A protein and the small-molecule ligand that binds it are described below.
Small molecule (SMILES): CC(=O)N[C@H]1[C@H](O[C@H]2[C@H](O)[C@@H](NC(C)=O)CO[C@@H]2CO)O[C@H](CO)[C@@H](O[C@@H]2O[C@H](CO)[C@@H](O)[C@H](O)[C@@H]2O)[C@@H]1O

Sequence of chain 1.A:
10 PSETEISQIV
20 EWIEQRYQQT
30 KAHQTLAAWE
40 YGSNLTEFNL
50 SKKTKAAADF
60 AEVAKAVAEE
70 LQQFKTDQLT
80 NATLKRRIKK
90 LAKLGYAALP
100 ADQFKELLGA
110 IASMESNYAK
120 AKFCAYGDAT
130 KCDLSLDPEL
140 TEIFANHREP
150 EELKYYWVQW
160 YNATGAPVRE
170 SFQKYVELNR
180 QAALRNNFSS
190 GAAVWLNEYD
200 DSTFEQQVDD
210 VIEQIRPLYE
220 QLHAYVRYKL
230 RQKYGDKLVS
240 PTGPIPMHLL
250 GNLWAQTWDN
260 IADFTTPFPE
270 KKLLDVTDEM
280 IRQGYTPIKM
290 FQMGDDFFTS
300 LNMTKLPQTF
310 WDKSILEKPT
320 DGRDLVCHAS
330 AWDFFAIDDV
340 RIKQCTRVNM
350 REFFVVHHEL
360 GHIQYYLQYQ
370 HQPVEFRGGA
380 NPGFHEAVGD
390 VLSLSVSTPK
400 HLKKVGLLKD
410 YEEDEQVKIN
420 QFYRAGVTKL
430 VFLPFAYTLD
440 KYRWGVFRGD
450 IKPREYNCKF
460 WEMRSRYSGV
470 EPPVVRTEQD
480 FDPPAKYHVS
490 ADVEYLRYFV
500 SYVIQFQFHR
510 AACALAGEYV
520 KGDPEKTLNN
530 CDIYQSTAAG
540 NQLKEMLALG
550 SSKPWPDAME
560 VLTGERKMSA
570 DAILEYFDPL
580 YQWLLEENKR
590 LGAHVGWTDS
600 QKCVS

Binding-site contacts:
Ligand atom C1 contacts residue THR45 of chain 1.A at 4.2 Å.
Ligand atom C6 contacts residue THR45 of chain 1.A at 3.9 Å.
Ligand atom C1 contacts residue ASN48 of chain 1.A at 3.9 Å.
Ligand atom C3 contacts residue ASN43 of chain 1.A at 3.8 Å.
Ligand atom C4 contacts residue ASN43 of chain 1.A at 4.2 Å.
Ligand atom O5 contacts residue ASN43 of chain 1.A at 2.3 Å (h-bond).
Ligand atom C8 contacts residue PHE47 of chain 1.A at 3.7 Å (hydrophobic).
Ligand atom C8 contacts residue ARG322 of chain 1.A at 3.5 Å.
Ligand atom N2 contacts residue ASN43 of chain 1.A at 3.0 Å (h-bond).
Ligand atom O6 contacts residue ASN48 of chain 1.A at 3.8 Å.
Ligand atom C6 contacts residue ASN48 of chain 1.A at 3.8 Å.
Ligand atom O5 contacts residue THR45 of chain 1.A at 3.9 Å.
Ligand atom O7 contacts residue ASN43 of chain 1.A at 3.6 Å.
Ligand atom O6 contacts residue PHE47 of chain 1.A at 3.6 Å.
Ligand atom C7 contacts residue ASN43 of chain 1.A at 3.5 Å.
Ligand atom O5 contacts residue ASN48 of chain 1.A at 3.2 Å (h-bond).
Ligand atom C6 contacts residue PHE47 of chain 1.A at 3.8 Å (hydrophobic).
Ligand atom C8 contacts residue ASP320 of chain 1.A at 4.0 Å.
Ligand atom C5 contacts residue THR45 of chain 1.A at 4.2 Å.
Ligand atom C1 contacts residue ASN43 of chain 1.A at 1.4 Å.
Ligand atom C5 contacts residue ASN48 of chain 1.A at 4.3 Å.
Ligand atom C5 contacts residue ASN43 of chain 1.A at 3.6 Å.
Ligand atom C2 contacts residue ASN43 of chain 1.A at 2.4 Å.
Ligand atom O6 contacts residue THR45 of chain 1.A at 2.6 Å (h-bond).